Binding-site contacts:
Ligand atom OAF contacts residue TRP299 of chain 1.A at 4.0 Å.
Ligand atom CAR contacts residue TRP304 of chain 1.A at 3.4 Å (hydrophobic).
Ligand atom CAD contacts residue TRP304 of chain 1.A at 4.0 Å (hydrophobic).
Ligand atom CAP contacts residue LEU510 of chain 1.B at 4.0 Å (hydrophobic).
Ligand atom CAD contacts residue THR307 of chain 1.A at 3.5 Å.
Ligand atom CAI contacts residue LEU514 of chain 1.B at 3.9 Å (hydrophobic).
Ligand atom CAT contacts residue TRP304 of chain 1.A at 3.7 Å (hydrophobic).
Ligand atom CAE contacts residue LEU510 of chain 1.B at 3.9 Å (hydrophobic).
Ligand atom CAZ contacts residue LEU514 of chain 1.B at 4.4 Å (hydrophobic).
Ligand atom CAV contacts residue ALA303 of chain 1.A at 4.3 Å (hydrophobic).
Ligand atom OAF contacts residue ASN300 of chain 1.A at 4.1 Å.
Ligand atom CBH contacts residue TRP304 of chain 1.A at 4.5 Å (hydrophobic).
Ligand atom CAQ contacts residue LEU510 of chain 1.B at 3.6 Å (hydrophobic).
Ligand atom CAO contacts residue LEU507 of chain 1.B at 4.1 Å (hydrophobic).
Ligand atom CAK contacts residue LEU514 of chain 1.B at 4.1 Å (hydrophobic).
Ligand atom CAA contacts residue LEU503 of chain 1.B at 3.7 Å (hydrophobic).
Ligand atom CAJ contacts residue LEU507 of chain 1.B at 3.9 Å (hydrophobic).
Ligand atom CAD contacts residue ALA303 of chain 1.A at 4.5 Å (hydrophobic).
Ligand atom CAB contacts residue LEU503 of chain 1.B at 3.8 Å (hydrophobic).
Ligand atom CBA contacts residue LEU503 of chain 1.B at 4.4 Å (hydrophobic).
Ligand atom CAS contacts residue TRP304 of chain 1.A at 4.0 Å (hydrophobic).

The protein below binds the small molecule below.
Small molecule (SMILES): CC(C)CCC[C@@H](C)[C@H]1CC[C@H]2[C@@H]3CC=C4C[C@@H](OC(=O)CCC(=O)O)CC[C@]4(C)[C@H]3CC[C@]12C

Sequence of chain 1.A:
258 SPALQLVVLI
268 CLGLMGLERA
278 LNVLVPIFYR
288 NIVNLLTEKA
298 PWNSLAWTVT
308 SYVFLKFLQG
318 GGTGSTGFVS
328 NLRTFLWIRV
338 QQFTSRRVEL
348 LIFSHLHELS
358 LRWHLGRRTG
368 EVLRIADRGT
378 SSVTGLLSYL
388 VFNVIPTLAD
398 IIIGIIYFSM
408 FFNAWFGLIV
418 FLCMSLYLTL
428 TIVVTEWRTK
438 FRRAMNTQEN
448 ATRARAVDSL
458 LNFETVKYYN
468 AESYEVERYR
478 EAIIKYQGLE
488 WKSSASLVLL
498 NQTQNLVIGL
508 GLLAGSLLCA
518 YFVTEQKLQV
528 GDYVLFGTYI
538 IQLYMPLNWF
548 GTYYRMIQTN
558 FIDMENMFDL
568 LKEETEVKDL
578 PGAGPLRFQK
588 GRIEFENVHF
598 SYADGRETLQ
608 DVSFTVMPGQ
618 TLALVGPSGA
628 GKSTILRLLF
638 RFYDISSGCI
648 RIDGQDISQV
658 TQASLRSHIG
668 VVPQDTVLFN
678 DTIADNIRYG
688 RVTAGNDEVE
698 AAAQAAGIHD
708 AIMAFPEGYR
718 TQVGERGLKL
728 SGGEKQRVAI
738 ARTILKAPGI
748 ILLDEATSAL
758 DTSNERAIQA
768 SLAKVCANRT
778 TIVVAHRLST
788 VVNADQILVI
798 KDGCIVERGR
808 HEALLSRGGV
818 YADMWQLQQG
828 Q

Sequence of chain 1.B:
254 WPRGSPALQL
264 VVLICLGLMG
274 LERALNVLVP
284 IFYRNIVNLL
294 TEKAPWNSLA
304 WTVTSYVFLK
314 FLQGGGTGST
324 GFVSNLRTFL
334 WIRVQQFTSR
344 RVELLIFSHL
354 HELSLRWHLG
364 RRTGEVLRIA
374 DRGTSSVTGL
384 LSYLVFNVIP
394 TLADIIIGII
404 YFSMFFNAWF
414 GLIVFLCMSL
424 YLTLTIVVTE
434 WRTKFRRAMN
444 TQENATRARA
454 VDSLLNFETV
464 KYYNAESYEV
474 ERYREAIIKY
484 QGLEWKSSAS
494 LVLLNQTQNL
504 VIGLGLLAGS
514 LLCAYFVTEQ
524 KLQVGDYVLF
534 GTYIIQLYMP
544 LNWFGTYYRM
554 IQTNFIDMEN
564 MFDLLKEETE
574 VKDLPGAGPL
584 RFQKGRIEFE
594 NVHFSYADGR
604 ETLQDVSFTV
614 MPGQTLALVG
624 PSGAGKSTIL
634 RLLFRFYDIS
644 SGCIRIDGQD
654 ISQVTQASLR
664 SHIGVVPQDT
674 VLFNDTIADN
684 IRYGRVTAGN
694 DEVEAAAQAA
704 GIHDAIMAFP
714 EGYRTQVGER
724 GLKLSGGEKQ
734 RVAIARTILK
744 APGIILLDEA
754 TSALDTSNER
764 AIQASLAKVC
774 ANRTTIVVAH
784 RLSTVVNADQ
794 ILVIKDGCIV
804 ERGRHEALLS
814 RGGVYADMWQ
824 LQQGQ